A protein and the small-molecule ligand that binds it are described below.
Small molecule (SMILES): Nc1nc2[nH]cnc2c(=O)[nH]1

Sequence of chain 1.A:
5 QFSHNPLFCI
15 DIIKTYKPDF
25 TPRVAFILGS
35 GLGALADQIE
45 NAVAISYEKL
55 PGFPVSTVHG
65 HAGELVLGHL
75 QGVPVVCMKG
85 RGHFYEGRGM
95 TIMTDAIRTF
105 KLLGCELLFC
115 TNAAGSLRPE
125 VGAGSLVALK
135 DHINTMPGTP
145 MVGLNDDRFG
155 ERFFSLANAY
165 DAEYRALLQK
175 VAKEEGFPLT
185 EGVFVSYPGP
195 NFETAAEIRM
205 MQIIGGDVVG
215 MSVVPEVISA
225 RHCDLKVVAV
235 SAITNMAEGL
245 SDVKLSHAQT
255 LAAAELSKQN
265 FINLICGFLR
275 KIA

Binding-site contacts:
Ligand atom C8 contacts residue ASN239 of chain 1.A at 3.8 Å.
Ligand atom N7 contacts residue ASN239 of chain 1.A at 2.9 Å (h-bond).
Ligand atom N2 contacts residue GLU197 of chain 1.A at 2.5 Å (salt-bridge).
Ligand atom N9 contacts residue THR254 of chain 1.A at 4.2 Å.
Ligand atom C5 contacts residue PHE196 of chain 1.A at 3.9 Å (hydrophobic).
Ligand atom C4 contacts residue PHE196 of chain 1.A at 4.0 Å (hydrophobic).
Ligand atom C8 contacts residue ALA117 of chain 1.A at 4.0 Å (hydrophobic).
Ligand atom N2 contacts residue MET215 of chain 1.A at 3.4 Å.
Ligand atom C2 contacts residue GLU197 of chain 1.A at 3.5 Å.
Ligand atom C2 contacts residue MET215 of chain 1.A at 3.9 Å (hydrophobic).
Ligand atom N3 contacts residue MET215 of chain 1.A at 4.1 Å.
Ligand atom C6 contacts residue PHE196 of chain 1.A at 4.0 Å (hydrophobic).
Ligand atom C5 contacts residue ASN239 of chain 1.A at 3.9 Å.
Ligand atom N7 contacts residue THR238 of chain 1.A at 3.1 Å (h-bond).
Ligand atom N3 contacts residue VAL213 of chain 1.A at 4.1 Å.
Ligand atom C2 contacts residue GLY214 of chain 1.A at 3.8 Å.
Ligand atom N3 contacts residue PHE196 of chain 1.A at 4.1 Å.
Ligand atom C2 contacts residue VAL213 of chain 1.A at 3.8 Å (hydrophobic).
Ligand atom N1 contacts residue GLU197 of chain 1.A at 3.1 Å (salt-bridge).
Ligand atom C5 contacts residue GLY119 of chain 1.A at 3.5 Å.
Ligand atom C8 contacts residue THR238 of chain 1.A at 3.1 Å.
Ligand atom N1 contacts residue VAL213 of chain 1.A at 3.9 Å.
Ligand atom N1 contacts residue PHE196 of chain 1.A at 3.8 Å.
Ligand atom C6 contacts residue GLU197 of chain 1.A at 4.1 Å.
Ligand atom C2 contacts residue PHE196 of chain 1.A at 4.0 Å (hydrophobic).
Ligand atom N7 contacts residue ALA118 of chain 1.A at 3.5 Å.
Ligand atom N7 contacts residue THR254 of chain 1.A at 3.8 Å.
Ligand atom O6 contacts residue ASN239 of chain 1.A at 3.1 Å (h-bond).
Ligand atom C8 contacts residue ALA118 of chain 1.A at 3.6 Å (hydrophobic).
Ligand atom C6 contacts residue GLY119 of chain 1.A at 3.7 Å.
Ligand atom C5 contacts residue ALA118 of chain 1.A at 3.9 Å (hydrophobic).
Ligand atom N3 contacts residue GLY214 of chain 1.A at 3.8 Å.
Ligand atom C4 contacts residue ALA118 of chain 1.A at 4.0 Å (hydrophobic).
Ligand atom C6 contacts residue ASN239 of chain 1.A at 4.0 Å.
Ligand atom N9 contacts residue ALA118 of chain 1.A at 3.8 Å.
Ligand atom N2 contacts residue GLY214 of chain 1.A at 3.6 Å.
Ligand atom N7 contacts residue GLY119 of chain 1.A at 3.6 Å (h-bond).
Ligand atom C8 contacts residue THR254 of chain 1.A at 3.4 Å.
Ligand atom N9 contacts residue ALA117 of chain 1.A at 3.6 Å (h-bond).
Ligand atom O6 contacts residue GLY119 of chain 1.A at 3.6 Å.